The small molecule below binds the protein below.
Small molecule (SMILES): CC(=O)N[C@@H]1[C@@H](O)[C@H](O)[C@@H](CO)O[C@H]1O

Sequence of chain 1.J:
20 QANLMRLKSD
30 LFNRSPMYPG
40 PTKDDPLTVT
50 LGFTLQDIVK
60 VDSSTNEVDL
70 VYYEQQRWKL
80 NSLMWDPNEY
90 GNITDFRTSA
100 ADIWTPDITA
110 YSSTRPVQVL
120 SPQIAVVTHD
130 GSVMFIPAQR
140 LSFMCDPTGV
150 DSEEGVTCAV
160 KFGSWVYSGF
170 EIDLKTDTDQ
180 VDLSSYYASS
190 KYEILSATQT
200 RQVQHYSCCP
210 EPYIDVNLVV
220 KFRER

Binding-site contacts:
Ligand atom O5 contacts residue ASN91 of chain 1.J at 2.5 Å (h-bond).
Ligand atom O7 contacts residue GLY90 of chain 1.J at 3.9 Å.
Ligand atom O7 contacts residue ASN91 of chain 1.J at 4.1 Å.
Ligand atom C4 contacts residue ASN91 of chain 1.J at 4.3 Å.
Ligand atom C7 contacts residue ASN91 of chain 1.J at 3.2 Å.
Ligand atom C8 contacts residue ASN91 of chain 1.J at 3.4 Å.
Ligand atom N2 contacts residue ASN91 of chain 1.J at 2.8 Å (h-bond).
Ligand atom C5 contacts residue ASN91 of chain 1.J at 3.7 Å.
Ligand atom C3 contacts residue ASN91 of chain 1.J at 3.7 Å.
Ligand atom C2 contacts residue ASN91 of chain 1.J at 2.5 Å.
Ligand atom C1 contacts residue ASN91 of chain 1.J at 1.4 Å.
Ligand atom C7 contacts residue GLY90 of chain 1.J at 4.2 Å.